The protein below binds the small molecule below.
Small molecule (SMILES): C=C(C)[C@H]1CN[C@H](C(=O)O)[C@H]1CC(=O)O

Binding-site contacts:
Ligand atom C contacts residue GLU191 of chain 1.A at 4.1 Å.
Ligand atom CG1 contacts residue GLU191 of chain 1.A at 4.0 Å.
Ligand atom C contacts residue ALA91 of chain 1.A at 4.1 Å (hydrophobic).
Ligand atom C contacts residue ARG96 of chain 1.A at 3.5 Å.
Ligand atom O contacts residue PRO89 of chain 1.A at 3.6 Å (h-bond).
Ligand atom O contacts residue ALA91 of chain 1.A at 3.0 Å (h-bond).
Ligand atom CD1 contacts residue GLU13 of chain 1.A at 3.6 Å.
Ligand atom CD2 contacts residue TYR61 of chain 1.A at 3.5 Å (hydrophobic).
Ligand atom CB contacts residue GLU191 of chain 1.A at 4.1 Å.
Ligand atom N contacts residue GLU191 of chain 1.A at 2.9 Å (salt-bridge).
Ligand atom OD2 contacts residue ALA142 of chain 1.A at 3.2 Å (h-bond).
Ligand atom C contacts residue ALA142 of chain 1.A at 3.8 Å (hydrophobic).
Ligand atom OD1 contacts residue THR143 of chain 1.A at 2.6 Å (h-bond).
Ligand atom CD contacts residue GLU191 of chain 1.A at 3.4 Å.
Ligand atom CA contacts residue PRO89 of chain 1.A at 4.2 Å (hydrophobic).
Ligand atom CB1 contacts residue GLU191 of chain 1.A at 3.7 Å.
Ligand atom O contacts residue TYR61 of chain 1.A at 3.9 Å.
Ligand atom OD1 contacts residue GLU191 of chain 1.A at 3.8 Å.
Ligand atom CG1 contacts residue THR143 of chain 1.A at 3.3 Å.
Ligand atom O contacts residue ARG96 of chain 1.A at 2.9 Å (salt-bridge).
Ligand atom OXT contacts residue ARG96 of chain 1.A at 2.8 Å (salt-bridge).
Ligand atom OXT contacts residue GLY141 of chain 1.A at 3.8 Å.
Ligand atom CG2 contacts residue ASN174 of chain 1.A at 4.1 Å.
Ligand atom CA contacts residue GLU191 of chain 1.A at 3.2 Å.
Ligand atom OXT contacts residue ALA142 of chain 1.A at 3.0 Å (h-bond).
Ligand atom CD1 contacts residue TYR61 of chain 1.A at 3.1 Å (hydrophobic).
Ligand atom C contacts residue PRO89 of chain 1.A at 4.3 Å (hydrophobic).
Ligand atom CD2 contacts residue VAL138 of chain 1.A at 3.8 Å (hydrophobic).
Ligand atom O contacts residue LEU90 of chain 1.A at 3.8 Å.
Ligand atom CD contacts residue PRO89 of chain 1.A at 3.2 Å (hydrophobic).
Ligand atom CA contacts residue ALA142 of chain 1.A at 4.2 Å (hydrophobic).
Ligand atom OD2 contacts residue THR143 of chain 1.A at 3.0 Å (h-bond).
Ligand atom N contacts residue TYR217 of chain 1.A at 4.1 Å.
Ligand atom OD2 contacts residue GLY141 of chain 1.A at 3.5 Å.
Ligand atom CD1 contacts residue ASN174 of chain 1.A at 3.4 Å.
Ligand atom N contacts residue PRO89 of chain 1.A at 2.9 Å (h-bond).
Ligand atom CG2 contacts residue TYR61 of chain 1.A at 3.6 Å (hydrophobic).
Ligand atom CD contacts residue TYR61 of chain 1.A at 3.6 Å (hydrophobic).
Ligand atom OD1 contacts residue MET190 of chain 1.A at 4.3 Å.
Ligand atom CG contacts residue TYR61 of chain 1.A at 3.6 Å (hydrophobic).

Sequence of chain 1.A:
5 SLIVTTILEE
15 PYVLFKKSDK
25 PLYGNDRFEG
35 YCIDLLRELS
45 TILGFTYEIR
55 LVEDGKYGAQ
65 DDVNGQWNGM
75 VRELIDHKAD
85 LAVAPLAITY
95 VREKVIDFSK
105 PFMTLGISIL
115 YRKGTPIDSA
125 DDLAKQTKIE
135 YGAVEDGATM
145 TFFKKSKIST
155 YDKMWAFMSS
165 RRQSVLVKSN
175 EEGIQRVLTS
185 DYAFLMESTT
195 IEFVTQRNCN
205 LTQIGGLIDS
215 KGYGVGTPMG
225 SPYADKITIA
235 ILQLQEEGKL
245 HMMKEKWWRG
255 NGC